Sequence of chain 41.C:
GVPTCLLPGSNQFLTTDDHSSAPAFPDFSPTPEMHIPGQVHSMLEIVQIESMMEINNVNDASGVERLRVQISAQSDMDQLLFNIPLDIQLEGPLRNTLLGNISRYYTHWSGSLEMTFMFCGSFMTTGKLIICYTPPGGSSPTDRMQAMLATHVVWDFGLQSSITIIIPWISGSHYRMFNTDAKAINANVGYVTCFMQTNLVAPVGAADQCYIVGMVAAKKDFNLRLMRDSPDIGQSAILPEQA

Sequence of chain 41.A:
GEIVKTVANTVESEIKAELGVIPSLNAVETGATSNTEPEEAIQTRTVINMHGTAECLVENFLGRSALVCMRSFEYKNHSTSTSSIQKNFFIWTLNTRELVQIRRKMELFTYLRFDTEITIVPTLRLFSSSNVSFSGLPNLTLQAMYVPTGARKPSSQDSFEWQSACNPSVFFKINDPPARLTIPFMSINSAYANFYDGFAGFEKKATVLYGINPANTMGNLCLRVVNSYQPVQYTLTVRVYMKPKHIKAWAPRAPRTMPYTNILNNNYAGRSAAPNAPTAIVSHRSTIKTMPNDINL

Binding-site contacts:
Ligand atom C7C contacts residue ILE123 of chain 41.A at 3.5 Å (hydrophobic).
Ligand atom C4B contacts residue LEU226 of chain 41.A at 3.9 Å (hydrophobic).
Ligand atom C5A contacts residue ALA149 of chain 41.A at 3.2 Å (hydrophobic).
Ligand atom C3B contacts residue ILE123 of chain 41.A at 3.9 Å (hydrophobic).
Ligand atom C5A contacts residue LEU186 of chain 41.A at 3.6 Å (hydrophobic).
Ligand atom C4A contacts residue TYR151 of chain 41.A at 3.8 Å (hydrophobic).
Ligand atom O1A contacts residue LEU226 of chain 41.A at 3.8 Å.
Ligand atom C5A contacts residue PRO173 of chain 41.A at 3.5 Å (hydrophobic).
Ligand atom C6C contacts residue ILE123 of chain 41.A at 3.6 Å (hydrophobic).
Ligand atom C6B contacts residue ILE188 of chain 41.A at 3.7 Å (hydrophobic).
Ligand atom O1A contacts residue ALA149 of chain 41.A at 3.7 Å.
Ligand atom C4A contacts residue LEU186 of chain 41.A at 3.9 Å (hydrophobic).
Ligand atom O1 contacts residue TYR197 of chain 41.A at 3.9 Å.
Ligand atom C4C contacts residue THR121 of chain 41.A at 3.7 Å.
Ligand atom C5B contacts residue ILE188 of chain 41.A at 3.6 Å (hydrophobic).
Ligand atom C1C contacts residue TYR197 of chain 41.A at 3.7 Å (hydrophobic).
Ligand atom O1 contacts residue MET223 of chain 41.A at 3.6 Å (h-bond).
Ligand atom C31 contacts residue TYR197 of chain 41.A at 3.7 Å (hydrophobic).
Ligand atom C2C contacts residue THR101 of chain 41.A at 3.8 Å.
Ligand atom C5C contacts residue THR101 of chain 41.A at 3.7 Å.
Ligand atom O1A contacts residue LEU186 of chain 41.A at 3.7 Å.
Ligand atom C2A contacts residue TYR151 of chain 41.A at 3.9 Å (hydrophobic).
Ligand atom C2B contacts residue ILE123 of chain 41.A at 3.5 Å (hydrophobic).
Ligand atom C5A contacts residue VAL175 of chain 41.A at 3.9 Å (hydrophobic).
Ligand atom N3A contacts residue TYR151 of chain 41.A at 3.3 Å.
Ligand atom O1B contacts residue TRP97 of chain 41.A at 3.6 Å.
Ligand atom C5 contacts residue TYR197 of chain 41.A at 3.8 Å (hydrophobic).
Ligand atom C4 contacts residue TYR197 of chain 41.A at 3.6 Å (hydrophobic).
Ligand atom C4A contacts residue PRO173 of chain 41.A at 3.3 Å (hydrophobic).
Ligand atom C6C contacts residue TRP97 of chain 41.A at 3.9 Å (hydrophobic).
Ligand atom C5C contacts residue LEU99 of chain 41.A at 3.6 Å (hydrophobic).
Ligand atom C2A contacts residue LEU186 of chain 41.A at 3.7 Å (hydrophobic).
Ligand atom C6C contacts residue LEU99 of chain 41.A at 3.6 Å (hydrophobic).
Ligand atom O1B contacts residue LEU99 of chain 41.A at 3.1 Å.
Ligand atom C31 contacts residue ASN199 of chain 41.A at 3.4 Å.
Ligand atom C3 contacts residue TYR197 of chain 41.A at 3.7 Å (hydrophobic).
Ligand atom C7C contacts residue LEU99 of chain 41.A at 3.5 Å (hydrophobic).
Ligand atom C2B contacts residue LEU226 of chain 41.A at 3.6 Å (hydrophobic).
Ligand atom C3B contacts residue LEU226 of chain 41.A at 3.5 Å (hydrophobic).
Ligand atom N2 contacts residue ASN221 of chain 41.A at 3.9 Å.

A small-molecule ligand and the protein it binds are described below.
Small molecule (SMILES): Cc1cc(CCCCCCCOc2ccc(C3=NCCO3)cc2)on1